This small molecule binds to this protein.
Small molecule (SMILES): CC(=O)N[C@H]1[C@H](O[C@H]2[C@H](O)[C@@H](NC(C)=O)CO[C@@H]2CO)O[C@H](CO)[C@@H](O)[C@@H]1O

Sequence of chain 2.A:
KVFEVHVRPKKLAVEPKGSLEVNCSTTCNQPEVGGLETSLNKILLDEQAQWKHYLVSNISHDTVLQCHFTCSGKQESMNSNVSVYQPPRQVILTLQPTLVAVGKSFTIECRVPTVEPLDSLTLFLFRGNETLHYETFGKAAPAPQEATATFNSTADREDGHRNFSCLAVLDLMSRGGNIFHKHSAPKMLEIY

Binding-site contacts:
Ligand atom O7 contacts residue ASN163 of chain 2.A at 3.4 Å (h-bond).
Ligand atom C3 contacts residue ASN163 of chain 2.A at 3.8 Å.
Ligand atom C5 contacts residue ASN163 of chain 2.A at 3.6 Å.
Ligand atom C4 contacts residue ASN163 of chain 2.A at 4.2 Å.
Ligand atom C8 contacts residue ARG162 of chain 2.A at 4.2 Å.
Ligand atom N2 contacts residue ASN163 of chain 2.A at 2.8 Å (h-bond).
Ligand atom C1 contacts residue ASN163 of chain 2.A at 1.4 Å.
Ligand atom C8 contacts residue ASN163 of chain 2.A at 4.4 Å.
Ligand atom C6 contacts residue PRO186 of chain 2.A at 3.7 Å (hydrophobic).
Ligand atom C2 contacts residue ASN163 of chain 2.A at 2.4 Å.
Ligand atom O6 contacts residue PRO186 of chain 2.A at 3.7 Å.
Ligand atom C7 contacts residue ASN163 of chain 2.A at 3.3 Å.
Ligand atom O5 contacts residue ASN163 of chain 2.A at 2.3 Å (h-bond).
Ligand atom C8 contacts residue HIS161 of chain 2.A at 3.2 Å.
Ligand atom C5 contacts residue PRO186 of chain 2.A at 4.4 Å (hydrophobic).
Ligand atom O5 contacts residue PRO186 of chain 2.A at 3.7 Å.